Sequence of chain 1.A:
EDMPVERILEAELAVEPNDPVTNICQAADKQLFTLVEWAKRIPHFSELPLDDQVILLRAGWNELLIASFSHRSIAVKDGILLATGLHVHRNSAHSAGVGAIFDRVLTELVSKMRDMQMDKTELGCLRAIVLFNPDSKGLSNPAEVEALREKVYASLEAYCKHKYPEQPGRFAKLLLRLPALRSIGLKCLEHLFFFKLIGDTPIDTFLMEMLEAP

Binding-site contacts:
Ligand atom C20 contacts residue ALA44 of chain 1.A at 3.6 Å (hydrophobic).
Ligand atom C13 contacts residue GLN48 of chain 1.A at 3.8 Å.
Ligand atom C1' contacts residue ILE41 of chain 1.A at 3.4 Å (hydrophobic).
Ligand atom O2 contacts residue ARG89 of chain 1.A at 3.7 Å.
Ligand atom C14 contacts residue GLN48 of chain 1.A at 3.6 Å.
Ligand atom C1 contacts residue LEU209 of chain 1.A at 3.8 Å (hydrophobic).
Ligand atom C20 contacts residue ILE41 of chain 1.A at 3.7 Å (hydrophobic).
Ligand atom C3' contacts residue PHE86 of chain 1.A at 3.7 Å (hydrophobic).
Ligand atom C5' contacts residue PHE86 of chain 1.A at 3.6 Å (hydrophobic).
Ligand atom C14 contacts residue ARG89 of chain 1.A at 3.5 Å.
Ligand atom C11 contacts residue PHE86 of chain 1.A at 3.9 Å (hydrophobic).
Ligand atom O1 contacts residue ARG89 of chain 1.A at 2.8 Å (salt-bridge).
Ligand atom C2' contacts residue CYS205 of chain 1.A at 3.8 Å (hydrophobic).
Ligand atom C4' contacts residue PHE119 of chain 1.A at 3.7 Å (hydrophobic).
Ligand atom C14 contacts residue ALA100 of chain 1.A at 3.6 Å (hydrophobic).
Ligand atom O2 contacts residue ALA44 of chain 1.A at 3.3 Å.
Ligand atom C3 contacts residue CYS205 of chain 1.A at 3.6 Å (hydrophobic).
Ligand atom C2 contacts residue LEU209 of chain 1.A at 3.4 Å (hydrophobic).
Ligand atom O1 contacts residue ALA100 of chain 1.A at 3.5 Å.
Ligand atom C11 contacts residue ALA45 of chain 1.A at 3.5 Å (hydrophobic).
Ligand atom C3' contacts residue VAL122 of chain 1.A at 3.9 Å (hydrophobic).
Ligand atom O1 contacts residue PHE86 of chain 1.A at 3.7 Å.
Ligand atom O1 contacts residue GLN48 of chain 1.A at 3.4 Å.
Ligand atom C20 contacts residue LEU99 of chain 1.A at 3.8 Å (hydrophobic).
Ligand atom C14 contacts residue PHE86 of chain 1.A at 3.9 Å (hydrophobic).
Ligand atom C8' contacts residue VAL115 of chain 1.A at 3.8 Å (hydrophobic).
Ligand atom C2' contacts residue PHE86 of chain 1.A at 3.6 Å (hydrophobic).
Ligand atom O2 contacts residue LEU99 of chain 1.A at 3.5 Å.
Ligand atom C7' contacts residue VAL115 of chain 1.A at 3.5 Å (hydrophobic).
Ligand atom C10 contacts residue PHE86 of chain 1.A at 3.4 Å (hydrophobic).
Ligand atom C6 contacts residue ILE41 of chain 1.A at 3.9 Å (hydrophobic).
Ligand atom O2 contacts residue ALA100 of chain 1.A at 2.9 Å (h-bond).
Ligand atom C10 contacts residue ALA45 of chain 1.A at 3.9 Å (hydrophobic).
Ligand atom C13 contacts residue PHE86 of chain 1.A at 3.7 Å (hydrophobic).
Ligand atom C5 contacts residue ILE41 of chain 1.A at 3.6 Å (hydrophobic).
Ligand atom C12 contacts residue ALA45 of chain 1.A at 3.9 Å (hydrophobic).
Ligand atom C19 contacts residue TRP78 of chain 1.A at 3.9 Å (hydrophobic).
Ligand atom C12 contacts residue PHE86 of chain 1.A at 3.6 Å (hydrophobic).
Ligand atom C3 contacts residue HIS208 of chain 1.A at 3.7 Å.
Ligand atom C7' contacts residue HIS208 of chain 1.A at 3.9 Å.

This protein binds this small molecule.
Small molecule (SMILES): CC(=C/C=C/C(C)=C/C(=O)O)/C=C1\CCCC(C2CC2)=C1CCC(C)C